Sequence of chain 1.A:
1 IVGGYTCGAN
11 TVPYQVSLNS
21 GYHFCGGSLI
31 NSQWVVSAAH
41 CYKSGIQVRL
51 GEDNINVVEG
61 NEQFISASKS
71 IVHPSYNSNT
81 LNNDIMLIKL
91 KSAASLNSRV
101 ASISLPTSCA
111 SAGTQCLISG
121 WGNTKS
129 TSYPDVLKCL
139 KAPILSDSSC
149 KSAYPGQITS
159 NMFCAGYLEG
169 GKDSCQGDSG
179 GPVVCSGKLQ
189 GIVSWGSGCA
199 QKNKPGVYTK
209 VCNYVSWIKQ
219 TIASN

Binding-site contacts:
Ligand atom O12 contacts residue GLN174 of chain 1.A at 2.8 Å (h-bond).
Ligand atom N21 contacts residue SER172 of chain 1.A at 3.3 Å (h-bond).
Ligand atom N21 contacts residue GLY196 of chain 1.A at 2.8 Å (h-bond).
Ligand atom C20 contacts residue SER172 of chain 1.A at 3.2 Å.
Ligand atom N22 contacts residue GLY204 of chain 1.A at 3.4 Å.
Ligand atom O31 contacts residue GLN174 of chain 1.A at 3.4 Å.
Ligand atom C15 contacts residue GLN174 of chain 1.A at 3.4 Å.
Ligand atom C26 contacts residue GLN174 of chain 1.A at 3.4 Å.
Ligand atom C16 contacts residue GLY194 of chain 1.A at 3.2 Å.
Ligand atom N13 contacts residue SER177 of chain 1.A at 3.3 Å (h-bond).
Ligand atom N27 contacts residue GLN174 of chain 1.A at 3.4 Å.
Ligand atom N22 contacts residue SER172 of chain 1.A at 2.9 Å (h-bond).
Ligand atom C04 contacts residue HIS40 of chain 1.A at 3.6 Å.
Ligand atom O30 contacts residue HIS40 of chain 1.A at 2.8 Å (h-bond).
Ligand atom N22 contacts residue ASP171 of chain 1.A at 2.9 Å (salt-bridge).
Ligand atom O31 contacts residue GLY175 of chain 1.A at 3.2 Å (h-bond).
Ligand atom C15 contacts residue GLY194 of chain 1.A at 3.5 Å.
Ligand atom C07 contacts residue SER192 of chain 1.A at 3.5 Å.
Ligand atom C07 contacts residue HIS40 of chain 1.A at 3.4 Å.
Ligand atom O02 contacts residue HIS40 of chain 1.A at 3.4 Å.
Ligand atom O31 contacts residue SER177 of chain 1.A at 2.5 Å (h-bond).
Ligand atom C16 contacts residue GLY196 of chain 1.A at 3.6 Å.
Ligand atom N34 contacts residue GLN174 of chain 1.A at 3.6 Å.
Ligand atom C10 contacts residue HIS40 of chain 1.A at 3.0 Å.
Ligand atom C16 contacts residue TRP193 of chain 1.A at 3.5 Å (hydrophobic).
Ligand atom C29 contacts residue SER177 of chain 1.A at 3.0 Å.
Ligand atom C20 contacts residue ASP171 of chain 1.A at 3.6 Å.
Ligand atom N21 contacts residue CYS197 of chain 1.A at 3.5 Å.
Ligand atom C09 contacts residue HIS40 of chain 1.A at 3.3 Å.
Ligand atom C10 contacts residue LEU81 of chain 1.A at 3.4 Å (hydrophobic).
Ligand atom C10 contacts residue SER192 of chain 1.A at 3.4 Å.
Ligand atom C32 contacts residue GLN174 of chain 1.A at 3.6 Å.
Ligand atom N21 contacts residue ASP171 of chain 1.A at 2.8 Å (salt-bridge).
Ligand atom C10 contacts residue ASP84 of chain 1.A at 3.4 Å.
Ligand atom C03 contacts residue HIS40 of chain 1.A at 3.2 Å.
Ligand atom C35 contacts residue TYR131 of chain 1.A at 2.9 Å (hydrophobic).
Ligand atom C08 contacts residue HIS40 of chain 1.A at 3.3 Å.
Ligand atom O30 contacts residue SER177 of chain 1.A at 2.9 Å (h-bond).
Ligand atom N13 contacts residue SER192 of chain 1.A at 3.2 Å (h-bond).
Ligand atom C09 contacts residue LEU81 of chain 1.A at 3.4 Å (hydrophobic).

This small molecule binds to this protein.
Small molecule (SMILES): [H]/N=C(/N)c1ccc(NC(=O)c2cc(C=C)c(OC)cc2-c2ccc(C(=O)NCC3CC3)nc2C(=O)O)cc1